Sequence of chain 1.D:
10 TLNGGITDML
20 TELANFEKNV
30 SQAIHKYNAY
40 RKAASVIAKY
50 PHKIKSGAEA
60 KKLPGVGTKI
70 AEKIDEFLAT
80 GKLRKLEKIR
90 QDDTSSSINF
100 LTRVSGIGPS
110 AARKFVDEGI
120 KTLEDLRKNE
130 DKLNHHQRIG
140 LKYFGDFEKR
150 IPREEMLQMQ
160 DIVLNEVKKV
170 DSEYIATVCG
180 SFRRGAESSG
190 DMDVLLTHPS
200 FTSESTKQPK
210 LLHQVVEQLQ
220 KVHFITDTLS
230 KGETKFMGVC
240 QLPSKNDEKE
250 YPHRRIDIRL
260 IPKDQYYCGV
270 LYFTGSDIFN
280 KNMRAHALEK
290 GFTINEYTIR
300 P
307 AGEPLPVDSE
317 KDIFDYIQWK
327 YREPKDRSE

A small-molecule ligand and the protein it binds are described below.
Small molecule (SMILES): Cc1cn([C@H]2C[C@H](O[P](=O)(O)OC[C@H]3O[C@@H](n4ccc(N)nc4=O)C[C@@H]3O[P](=O)(O)OC[C@H]3O[C@@H](n4cnc5c(=O)nc(N)[nH]c54)C[C@@H]3O[P](=O)(O)OC[C@H]3O[C@@H](n4cnc5c(=O)nc(N)[nH]c54)C[C@@H]3O)[C@@H](CO[P](=O)(O)O[C@H]3C[C@H](n4cnc5c(=O)nc(N)[nH]c54)O[C@@H]3COP(=O)(O)O)O2)c(=O)[nH]c1=O

Binding-site contacts:
Ligand atom C5' contacts residue TYR39 of chain 1.D at 3.3 Å (hydrophobic).
Ligand atom OP1 contacts residue ILE69 of chain 1.D at 3.0 Å (h-bond).
Ligand atom OP2 contacts residue THR67 of chain 1.D at 3.7 Å.
Ligand atom C4' contacts residue TYR39 of chain 1.D at 3.8 Å (hydrophobic).
Ligand atom C1' contacts residue ALA38 of chain 1.D at 3.8 Å (hydrophobic).
Ligand atom O3' contacts residue GLY64 of chain 1.D at 3.7 Å.
Ligand atom C5 contacts residue LYS35 of chain 1.D at 3.7 Å.
Ligand atom C3' contacts residue GLY64 of chain 1.D at 4.0 Å.
Ligand atom C5' contacts residue GLY64 of chain 1.D at 3.4 Å.
Ligand atom P contacts residue ILE69 of chain 1.D at 3.8 Å.
Ligand atom C8 contacts residue LYS35 of chain 1.D at 3.3 Å.
Ligand atom O4' contacts residue LYS35 of chain 1.D at 3.9 Å.
Ligand atom O5' contacts residue GLY66 of chain 1.D at 3.7 Å.
Ligand atom O5' contacts residue LYS35 of chain 1.D at 3.5 Å.
Ligand atom N1 contacts residue HIS34 of chain 1.D at 3.8 Å.
Ligand atom O3' contacts residue ILE69 of chain 1.D at 3.4 Å.
Ligand atom OP2 contacts residue GLY66 of chain 1.D at 3.6 Å.
Ligand atom C5' contacts residue ILE69 of chain 1.D at 4.0 Å (hydrophobic).
Ligand atom OP1 contacts residue GLY64 of chain 1.D at 3.2 Å (h-bond).
Ligand atom P contacts residue GLY66 of chain 1.D at 3.9 Å.
Ligand atom P contacts residue LYS68 of chain 1.D at 3.9 Å.
Ligand atom OP1 contacts residue GLY66 of chain 1.D at 2.9 Å (h-bond).
Ligand atom O4' contacts residue ALA38 of chain 1.D at 3.8 Å.
Ligand atom C4' contacts residue GLY64 of chain 1.D at 3.4 Å.
Ligand atom OP3 contacts residue LYS35 of chain 1.D at 3.2 Å.
Ligand atom N7 contacts residue LYS35 of chain 1.D at 2.6 Å (salt-bridge).
Ligand atom O6 contacts residue LYS35 of chain 1.D at 3.9 Å.
Ligand atom P contacts residue LYS35 of chain 1.D at 4.0 Å.
Ligand atom OP2 contacts residue VAL65 of chain 1.D at 3.9 Å.
Ligand atom N3 contacts residue ALA38 of chain 1.D at 3.4 Å.
Ligand atom OP1 contacts residue LYS68 of chain 1.D at 3.6 Å.
Ligand atom C5' contacts residue GLY66 of chain 1.D at 3.8 Å.
Ligand atom OP1 contacts residue THR67 of chain 1.D at 3.6 Å.
Ligand atom N9 contacts residue LYS35 of chain 1.D at 3.9 Å.
Ligand atom O3' contacts residue LYS68 of chain 1.D at 3.9 Å.
Ligand atom OP1 contacts residue LYS68 of chain 1.D at 3.1 Å.
Ligand atom C3' contacts residue GLY66 of chain 1.D at 3.6 Å.
Ligand atom OP2 contacts residue LYS68 of chain 1.D at 3.1 Å (salt-bridge).
Ligand atom OP1 contacts residue VAL65 of chain 1.D at 3.4 Å (h-bond).
Ligand atom C3' contacts residue LYS68 of chain 1.D at 3.8 Å.